A small-molecule ligand and the protein it binds are described below.
Small molecule (SMILES): COc1ccc(C[C@H](N)C(=O)N[C@H]2[C@@H](O)[C@H](n3cnc4c(N(C)C)ncnc43)O[C@@H]2CO)cc1

Sequence of chain 1.B:
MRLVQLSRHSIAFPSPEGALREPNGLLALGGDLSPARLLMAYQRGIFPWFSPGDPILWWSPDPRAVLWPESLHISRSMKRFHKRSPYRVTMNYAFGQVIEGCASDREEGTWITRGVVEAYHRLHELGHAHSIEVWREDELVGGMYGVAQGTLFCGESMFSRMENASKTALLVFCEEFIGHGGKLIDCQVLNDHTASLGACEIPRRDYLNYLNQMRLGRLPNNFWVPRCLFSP

Binding-site contacts:
Ligand atom C9 contacts residue TRP79 of chain 1.B at 3.6 Å (hydrophobic).
Ligand atom C5' contacts residue ASN211 of chain 1.B at 3.2 Å.
Ligand atom C4 contacts residue TRP69 of chain 1.B at 3.4 Å (hydrophobic).
Ligand atom O contacts residue GLY175 of chain 1.B at 3.7 Å.
Ligand atom C1' contacts residue TRP69 of chain 1.B at 3.7 Å (hydrophobic).
Ligand atom CE1 contacts residue SER177 of chain 1.B at 3.8 Å.
Ligand atom OM contacts residue MET164 of chain 1.B at 3.1 Å (h-bond).
Ligand atom O contacts residue CYS207 of chain 1.B at 2.9 Å (h-bond).
Ligand atom CB contacts residue GLY175 of chain 1.B at 3.9 Å.
Ligand atom CG contacts residue SER177 of chain 1.B at 3.9 Å.
Ligand atom CE2 contacts residue GLY175 of chain 1.B at 3.8 Å.
Ligand atom CD2 contacts residue GLY175 of chain 1.B at 3.8 Å.
Ligand atom CE1 contacts residue GLY175 of chain 1.B at 3.8 Å.
Ligand atom CB contacts residue GLU176 of chain 1.B at 3.3 Å.
Ligand atom CD1 contacts residue SER177 of chain 1.B at 3.3 Å.
Ligand atom CMZ contacts residue MET164 of chain 1.B at 3.5 Å (hydrophobic).
Ligand atom OM contacts residue LEU190 of chain 1.B at 3.7 Å.
Ligand atom C4' contacts residue GLU128 of chain 1.B at 3.7 Å.
Ligand atom N3 contacts residue TRP69 of chain 1.B at 3.6 Å.
Ligand atom O contacts residue GLN208 of chain 1.B at 3.1 Å (h-bond).
Ligand atom CE1 contacts residue MET164 of chain 1.B at 3.7 Å (hydrophobic).
Ligand atom N1 contacts residue TRP69 of chain 1.B at 3.7 Å.
Ligand atom O5' contacts residue ASN211 of chain 1.B at 3.7 Å.
Ligand atom O2' contacts residue GLU176 of chain 1.B at 2.9 Å (salt-bridge).
Ligand atom C contacts residue CYS207 of chain 1.B at 3.6 Å (hydrophobic).
Ligand atom CD1 contacts residue GLU176 of chain 1.B at 3.7 Å.
Ligand atom C8 contacts residue TRP69 of chain 1.B at 3.5 Å (hydrophobic).
Ligand atom CD1 contacts residue GLY175 of chain 1.B at 3.8 Å.
Ligand atom C2 contacts residue TRP69 of chain 1.B at 3.4 Å (hydrophobic).
Ligand atom CZ contacts residue GLY175 of chain 1.B at 3.8 Å.
Ligand atom N9 contacts residue TRP69 of chain 1.B at 3.4 Å (h-bond).
Ligand atom CG contacts residue GLY175 of chain 1.B at 3.7 Å.
Ligand atom N7 contacts residue PHE67 of chain 1.B at 3.9 Å.
Ligand atom O5' contacts residue VAL209 of chain 1.B at 3.7 Å.
Ligand atom C2' contacts residue GLN208 of chain 1.B at 3.7 Å.
Ligand atom O2' contacts residue GLN208 of chain 1.B at 3.8 Å.
Ligand atom CB contacts residue SER177 of chain 1.B at 3.6 Å.
Ligand atom N7 contacts residue TRP69 of chain 1.B at 3.7 Å.
Ligand atom CMZ contacts residue PHE173 of chain 1.B at 3.5 Å (hydrophobic).
Ligand atom C5 contacts residue TRP69 of chain 1.B at 3.7 Å (hydrophobic).